Sequence of chain 14.F:
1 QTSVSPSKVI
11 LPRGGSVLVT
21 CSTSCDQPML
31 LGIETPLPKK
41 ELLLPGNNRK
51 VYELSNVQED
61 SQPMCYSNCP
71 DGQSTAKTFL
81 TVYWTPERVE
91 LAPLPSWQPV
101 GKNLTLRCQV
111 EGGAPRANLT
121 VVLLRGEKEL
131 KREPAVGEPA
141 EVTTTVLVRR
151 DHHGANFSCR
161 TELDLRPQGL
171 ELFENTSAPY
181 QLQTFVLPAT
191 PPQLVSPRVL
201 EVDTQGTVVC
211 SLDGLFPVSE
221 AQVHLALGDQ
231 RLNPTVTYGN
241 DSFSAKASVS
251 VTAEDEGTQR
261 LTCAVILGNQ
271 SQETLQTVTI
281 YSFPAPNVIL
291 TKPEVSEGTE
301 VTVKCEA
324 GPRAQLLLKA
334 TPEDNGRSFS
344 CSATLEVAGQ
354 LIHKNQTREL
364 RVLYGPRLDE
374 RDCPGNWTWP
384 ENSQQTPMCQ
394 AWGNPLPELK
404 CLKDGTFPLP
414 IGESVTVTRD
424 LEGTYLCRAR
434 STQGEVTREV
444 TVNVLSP

A small-molecule ligand and the protein it binds are described below.
Small molecule (SMILES): CC(=O)N[C@@H]1[C@@H](O)[C@H](O)[C@@H](CO)O[C@H]1O

Binding-site contacts:
Ligand atom N2 contacts residue ASN240 of chain 14.F at 2.8 Å (h-bond).
Ligand atom C1 contacts residue ASN240 of chain 14.F at 1.5 Å.
Ligand atom C5 contacts residue ASN240 of chain 14.F at 3.7 Å.
Ligand atom C7 contacts residue ASN240 of chain 14.F at 3.2 Å.
Ligand atom O7 contacts residue ASN240 of chain 14.F at 3.0 Å (h-bond).
Ligand atom C3 contacts residue ASN240 of chain 14.F at 3.7 Å.
Ligand atom O5 contacts residue ASN240 of chain 14.F at 2.4 Å (h-bond).
Ligand atom C4 contacts residue ASN240 of chain 14.F at 4.3 Å.
Ligand atom C2 contacts residue ASN240 of chain 14.F at 2.5 Å.
Ligand atom O7 contacts residue GLY239 of chain 14.F at 3.6 Å.
Ligand atom C8 contacts residue ASN240 of chain 14.F at 3.9 Å.